Binding-site contacts:
Ligand atom O2P contacts residue GLY236 of chain 1.A at 2.9 Å (h-bond).
Ligand atom O3P contacts residue GLY257 of chain 1.A at 2.9 Å (h-bond).
Ligand atom N1 contacts residue AUN1 of chain 1.C at 3.7 Å.
Ligand atom O2' contacts residue AUN1 of chain 1.C at 3.3 Å.
Ligand atom O6 contacts residue GLY283 of chain 1.A at 3.4 Å.
Ligand atom O3' contacts residue MET255 of chain 1.A at 3.6 Å.
Ligand atom C2 contacts residue GLU318 of chain 1.A at 3.7 Å.
Ligand atom O1P contacts residue SER199 of chain 1.A at 2.7 Å (h-bond).
Ligand atom N3 contacts residue CYS201 of chain 1.A at 3.7 Å.
Ligand atom C5' contacts residue TYR281 of chain 1.A at 3.6 Å (hydrophobic).
Ligand atom C3' contacts residue ASP234 of chain 1.A at 3.4 Å.
Ligand atom N1 contacts residue GLU318 of chain 1.A at 2.9 Å (salt-bridge).
Ligand atom C2 contacts residue CYS201 of chain 1.A at 3.3 Å (hydrophobic).
Ligand atom O1P contacts residue SER258 of chain 1.A at 3.0 Å (h-bond).
Ligand atom O3' contacts residue SER68 of chain 1.A at 2.8 Å (h-bond).
Ligand atom O2' contacts residue ASN173 of chain 1.A at 3.7 Å.
Ligand atom P contacts residue SER199 of chain 1.A at 3.7 Å.
Ligand atom O5' contacts residue GLY198 of chain 1.A at 3.5 Å.
Ligand atom O6 contacts residue GLY285 of chain 1.A at 2.7 Å (h-bond).
Ligand atom C8 contacts residue ILE200 of chain 1.A at 3.7 Å (hydrophobic).
Ligand atom O2P contacts residue GLY198 of chain 1.A at 3.5 Å.
Ligand atom O6 contacts residue GLY319 of chain 1.A at 3.5 Å.
Ligand atom C6 contacts residue GLY285 of chain 1.A at 3.7 Å.
Ligand atom O3P contacts residue SER258 of chain 1.A at 3.3 Å (h-bond).
Ligand atom C4' contacts residue ASP234 of chain 1.A at 3.5 Å.
Ligand atom O2' contacts residue ASP234 of chain 1.A at 2.5 Å (salt-bridge).
Ligand atom O2P contacts residue SER199 of chain 1.A at 2.8 Å (h-bond).
Ligand atom C4 contacts residue ILE200 of chain 1.A at 3.7 Å (hydrophobic).
Ligand atom N7 contacts residue ILE200 of chain 1.A at 3.5 Å.
Ligand atom N7 contacts residue MET284 of chain 1.A at 2.9 Å (h-bond).
Ligand atom C2' contacts residue ASP234 of chain 1.A at 3.6 Å.
Ligand atom O6 contacts residue MET284 of chain 1.A at 3.2 Å (h-bond).
Ligand atom C8 contacts residue MET70 of chain 1.A at 3.5 Å (hydrophobic).
Ligand atom C5 contacts residue ILE200 of chain 1.A at 3.5 Å (hydrophobic).
Ligand atom O3' contacts residue ASP234 of chain 1.A at 2.6 Å (salt-bridge).
Ligand atom O5' contacts residue GLY235 of chain 1.A at 3.5 Å.
Ligand atom N7 contacts residue GLY283 of chain 1.A at 3.4 Å.
Ligand atom O1P contacts residue TYR281 of chain 1.A at 2.6 Å (h-bond).
Ligand atom C5 contacts residue MET284 of chain 1.A at 3.7 Å (hydrophobic).
Ligand atom C3' contacts residue SER68 of chain 1.A at 3.7 Å.

Sequence of chain 1.A:
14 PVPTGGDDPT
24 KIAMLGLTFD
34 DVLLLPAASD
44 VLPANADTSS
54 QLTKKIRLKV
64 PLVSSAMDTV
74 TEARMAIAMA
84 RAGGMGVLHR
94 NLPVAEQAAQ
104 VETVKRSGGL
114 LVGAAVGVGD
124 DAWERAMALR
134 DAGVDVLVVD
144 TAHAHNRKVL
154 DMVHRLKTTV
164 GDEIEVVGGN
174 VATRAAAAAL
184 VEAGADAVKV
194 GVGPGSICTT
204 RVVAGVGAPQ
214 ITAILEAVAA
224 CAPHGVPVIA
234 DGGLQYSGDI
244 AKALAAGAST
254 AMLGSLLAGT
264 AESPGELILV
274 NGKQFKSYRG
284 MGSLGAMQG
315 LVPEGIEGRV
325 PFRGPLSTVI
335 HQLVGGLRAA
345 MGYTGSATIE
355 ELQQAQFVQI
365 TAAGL

The protein below binds the small molecule below.
Small molecule (SMILES): O=c1[nH]cnc2c1ncn2[C@@H]1O[C@H](COP(=O)(O)O)[C@@H](O)[C@H]1O